This protein binds this small molecule.
Small molecule (SMILES): CO/N=C(\C(=O)N[C@@H]1C(=O)N2C(C(=O)O)=C(COC(N)=O)CS[C@H]12)c1ccco1

Sequence of chain 2.A:
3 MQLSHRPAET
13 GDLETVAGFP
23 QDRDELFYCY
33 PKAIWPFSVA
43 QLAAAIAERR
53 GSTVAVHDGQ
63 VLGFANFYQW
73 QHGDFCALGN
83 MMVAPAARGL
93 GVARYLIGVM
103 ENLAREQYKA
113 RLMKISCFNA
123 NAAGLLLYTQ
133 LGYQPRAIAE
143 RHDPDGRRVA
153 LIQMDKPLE

Binding-site contacts:
Ligand atom O4 contacts residue TYR70 of chain 2.A at 3.7 Å.
Ligand atom O7 contacts residue ARG51 of chain 2.A at 2.9 Å (salt-bridge).
Ligand atom C2 contacts residue ARG143 of chain 2.A at 3.4 Å.
Ligand atom O7 contacts residue ASN82 of chain 2.A at 2.9 Å (h-bond).
Ligand atom O8 contacts residue PRO33 of chain 2.A at 3.5 Å.
Ligand atom C14 contacts residue TYR30 of chain 2.A at 3.3 Å (hydrophobic).
Ligand atom C4 contacts residue PRO33 of chain 2.A at 3.6 Å (hydrophobic).
Ligand atom O5 contacts residue SER118 of chain 2.A at 3.3 Å (h-bond).
Ligand atom O3 contacts residue ARG143 of chain 2.A at 3.2 Å (salt-bridge).
Ligand atom O5 contacts residue TYR30 of chain 2.A at 3.8 Å.
Ligand atom C6 contacts residue SO41 of chain 2.C at 3.1 Å.
Ligand atom C7 contacts residue ARG143 of chain 2.A at 3.8 Å.
Ligand atom O8 contacts residue TYR32 of chain 2.A at 3.8 Å.
Ligand atom C3 contacts residue ARG143 of chain 2.A at 3.4 Å.
Ligand atom O7 contacts residue CYS31 of chain 2.A at 3.6 Å (h-bond).
Ligand atom C16 contacts residue CYS31 of chain 2.A at 3.7 Å (hydrophobic).
Ligand atom O2 contacts residue ARG143 of chain 2.A at 3.6 Å.
Ligand atom C16 contacts residue ARG51 of chain 2.A at 3.5 Å.
Ligand atom O4 contacts residue ARG51 of chain 2.A at 3.6 Å.
Ligand atom C4 contacts residue PHE120 of chain 2.A at 3.7 Å (hydrophobic).
Ligand atom C11 contacts residue PRO33 of chain 2.A at 3.8 Å (hydrophobic).
Ligand atom C13 contacts residue SER118 of chain 2.A at 3.8 Å.
Ligand atom C14 contacts residue CYS31 of chain 2.A at 3.5 Å (hydrophobic).
Ligand atom O2 contacts residue SO41 of chain 2.C at 3.6 Å.
Ligand atom N3 contacts residue TYR70 of chain 2.A at 3.7 Å.
Ligand atom O8 contacts residue ARG51 of chain 2.A at 2.8 Å (salt-bridge).
Ligand atom N4 contacts residue TYR130 of chain 2.A at 3.3 Å (h-bond).
Ligand atom O3 contacts residue LEU153 of chain 2.A at 3.5 Å.
Ligand atom C10 contacts residue TYR70 of chain 2.A at 3.7 Å (hydrophobic).
Ligand atom C9 contacts residue TYR70 of chain 2.A at 3.6 Å (hydrophobic).
Ligand atom C8 contacts residue TYR70 of chain 2.A at 3.7 Å (hydrophobic).
Ligand atom O6 contacts residue MET83 of chain 2.A at 3.3 Å (h-bond).
Ligand atom O7 contacts residue GLY81 of chain 2.A at 3.1 Å.
Ligand atom O7 contacts residue TYR70 of chain 2.A at 3.7 Å.
Ligand atom O6 contacts residue ASN82 of chain 2.A at 3.5 Å (h-bond).
Ligand atom O6 contacts residue CYS31 of chain 2.A at 3.7 Å.
Ligand atom C15 contacts residue SER118 of chain 2.A at 3.8 Å.
Ligand atom N4 contacts residue SER118 of chain 2.A at 3.1 Å (h-bond).
Ligand atom C5 contacts residue PRO33 of chain 2.A at 3.7 Å (hydrophobic).
Ligand atom C4 contacts residue ARG143 of chain 2.A at 3.8 Å.